Binding-site contacts:
Ligand atom O3B contacts residue GLY64 of chain 1.C at 3.1 Å (h-bond).
Ligand atom N1 contacts residue VAL105 of chain 1.C at 3.4 Å.
Ligand atom O3A contacts residue THR68 of chain 1.C at 3.0 Å (h-bond).
Ligand atom O2G contacts residue SER1003 of chain 1.D at 3.7 Å.
Ligand atom PG contacts residue SER1003 of chain 1.D at 3.0 Å.
Ligand atom O1A contacts residue SER65 of chain 1.C at 3.0 Å (h-bond).
Ligand atom O2A contacts residue LYS67 of chain 1.C at 3.3 Å (salt-bridge).
Ligand atom O3A contacts residue SER1003 of chain 1.D at 3.5 Å (h-bond).
Ligand atom O1B contacts residue LYS67 of chain 1.C at 3.2 Å (salt-bridge).
Ligand atom N6 contacts residue ARG96 of chain 1.C at 3.3 Å.
Ligand atom N7 contacts residue TYR101 of chain 1.C at 3.5 Å.
Ligand atom S1G contacts residue THR63 of chain 1.C at 3.5 Å (h-bond).
Ligand atom O3' contacts residue ARG1088 of chain 1.C at 3.3 Å (salt-bridge).
Ligand atom O1B contacts residue THR68 of chain 1.C at 3.4 Å (h-bond).
Ligand atom C8 contacts residue ARG96 of chain 1.C at 3.5 Å.
Ligand atom N3 contacts residue THR106 of chain 1.C at 3.7 Å.
Ligand atom C2 contacts residue GLY107 of chain 1.C at 3.2 Å.
Ligand atom N3 contacts residue GLY107 of chain 1.C at 3.0 Å (h-bond).
Ligand atom O2B contacts residue SER1003 of chain 1.D at 3.4 Å (h-bond).
Ligand atom O3B contacts residue SER1003 of chain 1.D at 2.4 Å (h-bond).
Ligand atom N7 contacts residue ARG96 of chain 1.C at 3.2 Å (salt-bridge).
Ligand atom S1G contacts residue GLY1005 of chain 1.D at 3.4 Å (h-bond).
Ligand atom PB contacts residue SER1003 of chain 1.D at 3.3 Å.
Ligand atom O1A contacts residue GLY64 of chain 1.C at 3.1 Å.
Ligand atom O1A contacts residue GLY66 of chain 1.C at 2.5 Å (h-bond).
Ligand atom O2B contacts residue THR68 of chain 1.C at 2.9 Å (h-bond).
Ligand atom PG contacts residue GLY64 of chain 1.C at 3.6 Å.
Ligand atom O2A contacts residue GLY66 of chain 1.C at 3.2 Å.
Ligand atom PA contacts residue GLY66 of chain 1.C at 3.5 Å.
Ligand atom N6 contacts residue SER100 of chain 1.C at 3.6 Å.
Ligand atom O3G contacts residue LYS67 of chain 1.C at 3.0 Å (salt-bridge).
Ligand atom O3G contacts residue GLY64 of chain 1.C at 3.2 Å (h-bond).
Ligand atom S1G contacts residue GLY1004 of chain 1.D at 3.6 Å.
Ligand atom N3 contacts residue VAL105 of chain 1.C at 3.7 Å.
Ligand atom PA contacts residue THR68 of chain 1.C at 3.3 Å.
Ligand atom O2A contacts residue THR68 of chain 1.C at 2.4 Å (h-bond).
Ligand atom O2A contacts residue THR69 of chain 1.C at 3.4 Å (h-bond).
Ligand atom S1G contacts residue SER1003 of chain 1.D at 2.6 Å (h-bond).
Ligand atom PB contacts residue THR68 of chain 1.C at 3.2 Å.
Ligand atom O3G contacts residue THR63 of chain 1.C at 3.4 Å.

Sequence of chain 1.C:
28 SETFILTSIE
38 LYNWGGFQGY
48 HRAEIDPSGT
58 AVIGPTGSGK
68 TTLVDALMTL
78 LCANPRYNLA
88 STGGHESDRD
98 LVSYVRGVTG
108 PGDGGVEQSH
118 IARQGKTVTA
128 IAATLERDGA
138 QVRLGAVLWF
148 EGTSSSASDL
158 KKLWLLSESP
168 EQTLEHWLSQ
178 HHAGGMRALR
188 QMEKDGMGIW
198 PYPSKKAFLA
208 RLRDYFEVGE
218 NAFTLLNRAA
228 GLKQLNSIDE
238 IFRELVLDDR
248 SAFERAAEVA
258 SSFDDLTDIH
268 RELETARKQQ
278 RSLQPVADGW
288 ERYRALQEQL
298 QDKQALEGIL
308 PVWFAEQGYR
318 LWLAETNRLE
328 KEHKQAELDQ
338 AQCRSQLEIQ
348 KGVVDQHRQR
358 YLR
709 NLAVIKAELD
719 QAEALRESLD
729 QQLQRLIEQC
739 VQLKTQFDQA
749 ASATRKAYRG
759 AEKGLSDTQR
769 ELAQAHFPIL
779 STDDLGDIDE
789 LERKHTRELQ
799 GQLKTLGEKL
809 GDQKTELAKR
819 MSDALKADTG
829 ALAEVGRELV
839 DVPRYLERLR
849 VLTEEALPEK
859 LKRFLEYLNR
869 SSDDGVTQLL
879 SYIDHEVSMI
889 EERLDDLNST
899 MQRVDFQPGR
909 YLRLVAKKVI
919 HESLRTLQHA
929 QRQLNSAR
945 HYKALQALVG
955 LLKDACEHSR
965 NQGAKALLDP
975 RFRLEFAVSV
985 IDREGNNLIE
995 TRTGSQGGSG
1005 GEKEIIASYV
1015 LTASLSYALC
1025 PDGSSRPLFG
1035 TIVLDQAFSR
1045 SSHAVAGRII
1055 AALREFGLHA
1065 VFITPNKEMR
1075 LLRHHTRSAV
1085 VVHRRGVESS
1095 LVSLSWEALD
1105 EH

The protein below binds the small molecule below.
Small molecule (SMILES): Nc1ncnc2c1ncn2[C@@H]1O[C@H](COP(=O)(O)OP(=O)(O)OP(O)(O)=S)[C@@H](O)[C@H]1O

Sequence of chain 1.D:
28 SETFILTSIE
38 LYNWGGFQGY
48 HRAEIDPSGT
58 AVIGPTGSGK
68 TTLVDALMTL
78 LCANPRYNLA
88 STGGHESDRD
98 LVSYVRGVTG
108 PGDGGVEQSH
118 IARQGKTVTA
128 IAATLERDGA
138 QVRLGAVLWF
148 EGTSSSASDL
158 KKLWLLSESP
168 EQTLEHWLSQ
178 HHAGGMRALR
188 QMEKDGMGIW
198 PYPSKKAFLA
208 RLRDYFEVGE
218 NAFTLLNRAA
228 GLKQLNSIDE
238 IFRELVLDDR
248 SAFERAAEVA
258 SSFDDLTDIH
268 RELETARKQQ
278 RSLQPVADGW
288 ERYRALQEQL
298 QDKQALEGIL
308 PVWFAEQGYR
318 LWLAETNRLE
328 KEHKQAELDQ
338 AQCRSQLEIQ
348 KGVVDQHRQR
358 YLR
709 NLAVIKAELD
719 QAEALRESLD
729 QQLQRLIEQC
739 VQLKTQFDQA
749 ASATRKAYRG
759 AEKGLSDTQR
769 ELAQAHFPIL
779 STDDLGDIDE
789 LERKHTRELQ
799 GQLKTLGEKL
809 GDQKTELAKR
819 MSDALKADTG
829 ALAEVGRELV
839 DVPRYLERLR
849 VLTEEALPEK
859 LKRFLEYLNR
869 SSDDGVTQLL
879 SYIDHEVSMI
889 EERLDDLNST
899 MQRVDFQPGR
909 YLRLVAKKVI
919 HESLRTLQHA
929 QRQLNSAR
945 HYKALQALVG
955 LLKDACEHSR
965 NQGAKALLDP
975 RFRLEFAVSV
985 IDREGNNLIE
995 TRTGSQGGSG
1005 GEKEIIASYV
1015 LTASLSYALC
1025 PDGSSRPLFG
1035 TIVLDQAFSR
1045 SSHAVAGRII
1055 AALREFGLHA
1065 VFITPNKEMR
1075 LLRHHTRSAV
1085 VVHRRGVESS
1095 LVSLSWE